Binding-site contacts:
Ligand atom C4 contacts residue ASN134 of chain 1.A at 4.2 Å.
Ligand atom C3 contacts residue ASN134 of chain 1.A at 3.8 Å.
Ligand atom N2 contacts residue ASN134 of chain 1.A at 2.9 Å (h-bond).
Ligand atom C2 contacts residue ASN134 of chain 1.A at 2.4 Å.
Ligand atom C8 contacts residue ASN134 of chain 1.A at 4.3 Å.
Ligand atom O7 contacts residue ASN134 of chain 1.A at 3.1 Å (h-bond).
Ligand atom C7 contacts residue ASN134 of chain 1.A at 3.1 Å.
Ligand atom C5 contacts residue ASN134 of chain 1.A at 3.6 Å.
Ligand atom C8 contacts residue PHE133 of chain 1.A at 4.2 Å (hydrophobic).
Ligand atom C1 contacts residue ASN134 of chain 1.A at 1.4 Å.
Ligand atom O5 contacts residue ASN134 of chain 1.A at 2.4 Å (h-bond).

Sequence of chain 1.A:
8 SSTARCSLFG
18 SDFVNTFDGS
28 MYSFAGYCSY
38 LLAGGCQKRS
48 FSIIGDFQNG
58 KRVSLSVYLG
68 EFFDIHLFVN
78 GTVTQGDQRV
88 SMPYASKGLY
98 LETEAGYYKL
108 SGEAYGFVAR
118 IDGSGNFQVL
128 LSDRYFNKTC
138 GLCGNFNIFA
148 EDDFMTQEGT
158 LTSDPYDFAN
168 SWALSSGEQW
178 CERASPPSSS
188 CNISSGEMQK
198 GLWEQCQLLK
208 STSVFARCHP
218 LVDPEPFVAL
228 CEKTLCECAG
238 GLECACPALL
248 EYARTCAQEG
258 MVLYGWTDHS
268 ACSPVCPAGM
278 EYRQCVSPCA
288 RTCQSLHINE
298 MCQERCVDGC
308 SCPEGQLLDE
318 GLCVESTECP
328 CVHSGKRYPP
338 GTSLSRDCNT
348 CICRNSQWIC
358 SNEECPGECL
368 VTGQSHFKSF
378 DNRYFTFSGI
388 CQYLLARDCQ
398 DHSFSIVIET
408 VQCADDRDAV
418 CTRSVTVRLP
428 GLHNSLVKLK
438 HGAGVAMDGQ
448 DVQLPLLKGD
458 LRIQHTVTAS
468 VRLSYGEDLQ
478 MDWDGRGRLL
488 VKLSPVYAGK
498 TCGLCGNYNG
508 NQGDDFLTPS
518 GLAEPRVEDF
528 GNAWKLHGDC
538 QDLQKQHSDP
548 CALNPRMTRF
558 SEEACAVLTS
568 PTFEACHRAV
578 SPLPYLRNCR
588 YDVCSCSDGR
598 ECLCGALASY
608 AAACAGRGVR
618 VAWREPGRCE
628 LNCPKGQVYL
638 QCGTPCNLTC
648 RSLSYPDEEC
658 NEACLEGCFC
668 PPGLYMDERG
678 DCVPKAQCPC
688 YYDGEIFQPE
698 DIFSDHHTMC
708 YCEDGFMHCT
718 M

The small molecule below binds the protein below.
Small molecule (SMILES): CC(=O)N[C@@H]1[C@@H](O)[C@H](O)[C@@H](CO)O[C@H]1O